A small-molecule ligand and the protein it binds are described below.
Small molecule (SMILES): CC(=O)N[C@H]1[C@H](O[C@H]2[C@H](O)[C@@H](NC(C)=O)CO[C@@H]2CO)O[C@H](CO)[C@@H](O[C@@H]2O[C@H](CO)[C@@H](O)[C@H](O)[C@@H]2O)[C@@H]1O

Binding-site contacts:
Ligand atom N2 contacts residue ASN110 of chain 1.C at 2.8 Å (h-bond).
Ligand atom C7 contacts residue HIS114 of chain 1.C at 4.0 Å.
Ligand atom C5 contacts residue HIS114 of chain 1.C at 3.4 Å.
Ligand atom O7 contacts residue HIS114 of chain 1.C at 3.7 Å.
Ligand atom C4 contacts residue ASN110 of chain 1.C at 4.2 Å.
Ligand atom C5 contacts residue ASN110 of chain 1.C at 3.7 Å.
Ligand atom C7 contacts residue SER111 of chain 1.C at 4.2 Å.
Ligand atom C2 contacts residue SER112 of chain 1.C at 4.3 Å.
Ligand atom O7 contacts residue ASN110 of chain 1.C at 3.7 Å.
Ligand atom O4 contacts residue HIS114 of chain 1.C at 4.5 Å.
Ligand atom O7 contacts residue SER111 of chain 1.C at 2.9 Å (h-bond).
Ligand atom C3 contacts residue ASN110 of chain 1.C at 3.8 Å.
Ligand atom O7 contacts residue SER112 of chain 1.C at 3.6 Å.
Ligand atom C8 contacts residue HIS114 of chain 1.C at 4.2 Å.
Ligand atom C1 contacts residue ASN110 of chain 1.C at 1.4 Å.
Ligand atom C1 contacts residue HIS114 of chain 1.C at 3.9 Å.
Ligand atom C1 contacts residue SER112 of chain 1.C at 3.8 Å.
Ligand atom C2 contacts residue ASN110 of chain 1.C at 2.4 Å.
Ligand atom C7 contacts residue ASN110 of chain 1.C at 3.5 Å.
Ligand atom O5 contacts residue ASN110 of chain 1.C at 2.4 Å (h-bond).
Ligand atom C3 contacts residue SER112 of chain 1.C at 4.3 Å.
Ligand atom C6 contacts residue HIS114 of chain 1.C at 3.5 Å.
Ligand atom C7 contacts residue SER112 of chain 1.C at 3.6 Å.
Ligand atom N2 contacts residue SER112 of chain 1.C at 4.3 Å.
Ligand atom C8 contacts residue SER112 of chain 1.C at 3.3 Å.
Ligand atom O5 contacts residue HIS114 of chain 1.C at 3.5 Å.

Sequence of chain 1.C:
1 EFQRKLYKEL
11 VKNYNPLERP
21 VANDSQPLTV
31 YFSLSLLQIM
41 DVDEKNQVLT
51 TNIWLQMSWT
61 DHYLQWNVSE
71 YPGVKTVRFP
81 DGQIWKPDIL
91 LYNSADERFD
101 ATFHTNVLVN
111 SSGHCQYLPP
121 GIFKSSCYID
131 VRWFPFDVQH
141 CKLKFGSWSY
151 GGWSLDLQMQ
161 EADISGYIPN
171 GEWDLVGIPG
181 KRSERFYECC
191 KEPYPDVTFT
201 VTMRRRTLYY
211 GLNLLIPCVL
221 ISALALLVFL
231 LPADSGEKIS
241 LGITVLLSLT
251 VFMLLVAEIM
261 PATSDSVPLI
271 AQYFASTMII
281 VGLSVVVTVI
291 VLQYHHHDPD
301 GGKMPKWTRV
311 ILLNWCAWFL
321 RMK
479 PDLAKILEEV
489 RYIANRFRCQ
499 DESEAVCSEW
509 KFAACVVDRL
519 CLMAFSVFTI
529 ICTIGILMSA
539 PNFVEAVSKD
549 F